Sequence of chain 1.B:
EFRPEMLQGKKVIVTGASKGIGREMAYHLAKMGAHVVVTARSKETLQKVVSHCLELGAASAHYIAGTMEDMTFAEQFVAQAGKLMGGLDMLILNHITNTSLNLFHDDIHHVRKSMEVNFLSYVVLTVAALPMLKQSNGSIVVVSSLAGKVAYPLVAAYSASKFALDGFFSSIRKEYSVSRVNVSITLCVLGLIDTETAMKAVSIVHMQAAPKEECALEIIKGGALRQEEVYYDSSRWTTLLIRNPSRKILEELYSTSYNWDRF

Binding-site contacts:
Ligand atom C7 contacts residue NDP1 of chain 1.F at 3.5 Å.
Ligand atom C24 contacts residue TYR158 of chain 1.B at 3.7 Å (hydrophobic).
Ligand atom C7 contacts residue SER145 of chain 1.B at 3.3 Å.
Ligand atom C21 contacts residue ALA201 of chain 1.B at 3.9 Å (hydrophobic).
Ligand atom O3 contacts residue NDP1 of chain 1.F at 3.5 Å.
Ligand atom N1 contacts residue LEU190 of chain 1.B at 3.9 Å.
Ligand atom C17 contacts residue NDP1 of chain 1.F at 3.4 Å.
Ligand atom O3 contacts residue SER145 of chain 1.B at 2.7 Å (h-bond).
Ligand atom C16 contacts residue TYR158 of chain 1.B at 3.7 Å (hydrophobic).
Ligand atom C4 contacts residue VAL155 of chain 1.B at 3.9 Å (hydrophobic).
Ligand atom C14 contacts residue TYR259 of chain 1.A at 3.7 Å (hydrophobic).
Ligand atom C6 contacts residue NDP1 of chain 1.F at 3.7 Å.
Ligand atom O2 contacts residue TYR255 of chain 1.A at 3.0 Å.
Ligand atom C7 contacts residue GLY191 of chain 1.B at 3.4 Å.
Ligand atom C3 contacts residue TYR255 of chain 1.A at 3.5 Å (hydrophobic).
Ligand atom O3 contacts residue TYR158 of chain 1.B at 2.8 Å.
Ligand atom C11 contacts residue TYR255 of chain 1.A at 3.5 Å (hydrophobic).
Ligand atom O1 contacts residue TYR259 of chain 1.A at 2.6 Å (h-bond).
Ligand atom C9 contacts residue LEU192 of chain 1.B at 3.8 Å (hydrophobic).
Ligand atom C7 contacts residue LEU190 of chain 1.B at 3.5 Å (hydrophobic).
Ligand atom N1 contacts residue LEU192 of chain 1.B at 3.1 Å (h-bond).
Ligand atom C22 contacts residue ALA198 of chain 1.B at 3.9 Å (hydrophobic).
Ligand atom C13 contacts residue LEU146 of chain 1.B at 3.7 Å (hydrophobic).
Ligand atom C1 contacts residue LEU192 of chain 1.B at 3.8 Å (hydrophobic).
Ligand atom C15 contacts residue NDP1 of chain 1.F at 3.4 Å.
Ligand atom N1 contacts residue GLY191 of chain 1.B at 3.2 Å.
Ligand atom C12 contacts residue TYR255 of chain 1.A at 3.8 Å (hydrophobic).
Ligand atom C15 contacts residue SER145 of chain 1.B at 3.4 Å.
Ligand atom C12 contacts residue TYR152 of chain 1.B at 3.6 Å (hydrophobic).
Ligand atom C25 contacts residue TYR158 of chain 1.B at 3.7 Å (hydrophobic).
Ligand atom C16 contacts residue NDP1 of chain 1.F at 3.7 Å.
Ligand atom C15 contacts residue TYR158 of chain 1.B at 3.8 Å (hydrophobic).
Ligand atom C10 contacts residue MET208 of chain 1.B at 3.8 Å (hydrophobic).
Ligand atom C13 contacts residue TYR152 of chain 1.B at 3.6 Å (hydrophobic).
Ligand atom C6 contacts residue SER145 of chain 1.B at 3.4 Å.
Ligand atom C7 contacts residue LEU192 of chain 1.B at 3.6 Å (hydrophobic).
Ligand atom N3 contacts residue NDP1 of chain 1.F at 3.3 Å.
Ligand atom O2 contacts residue TYR259 of chain 1.A at 3.9 Å.
Ligand atom C14 contacts residue TYR255 of chain 1.A at 3.4 Å (hydrophobic).
Ligand atom C20 contacts residue ALA201 of chain 1.B at 3.8 Å (hydrophobic).

Sequence of chain 1.A:
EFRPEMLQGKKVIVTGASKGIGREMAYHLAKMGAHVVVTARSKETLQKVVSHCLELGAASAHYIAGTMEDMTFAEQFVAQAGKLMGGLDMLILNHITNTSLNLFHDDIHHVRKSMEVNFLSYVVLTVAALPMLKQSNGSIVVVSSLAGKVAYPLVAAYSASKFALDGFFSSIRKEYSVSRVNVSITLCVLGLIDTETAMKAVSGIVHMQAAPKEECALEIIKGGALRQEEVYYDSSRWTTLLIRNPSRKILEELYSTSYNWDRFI

A protein and the small-molecule ligand that binds it are described below.
Small molecule (SMILES): CC(C)(C)c1c(C(=O)NC2C3CC4CC(C3)CC2C4)cnn1-c1ccc(C(=O)O)cc1